Binding-site contacts:
Ligand atom CG2 contacts residue GRG1 of chain 1.Y at 3.9 Å.
Ligand atom CD2 contacts residue HIS121 of chain 1.D at 4.2 Å.
Ligand atom CG2 contacts residue LEU320 of chain 1.D at 4.1 Å (hydrophobic).
Ligand atom CA contacts residue GER1 of chain 1.OA at 3.0 Å.
Ligand atom CD1 contacts residue ALA123 of chain 1.D at 4.1 Å (hydrophobic).
Ligand atom C contacts residue TYR166 of chain 1.C at 4.0 Å (hydrophobic).
Ligand atom CD1 contacts residue MET124 of chain 1.D at 3.8 Å (hydrophobic).
Ligand atom CA contacts residue ARG173 of chain 1.D at 3.9 Å.
Ligand atom CG2 contacts residue GER1 of chain 1.OA at 3.9 Å.
Ligand atom O contacts residue GER1 of chain 1.OA at 4.2 Å.
Ligand atom C contacts residue ARG173 of chain 1.D at 3.6 Å.
Ligand atom O contacts residue TYR166 of chain 1.C at 3.7 Å.
Ligand atom CG1 contacts residue GER1 of chain 1.OA at 3.8 Å.
Ligand atom CD1 contacts residue PHE53 of chain 1.D at 4.3 Å (hydrophobic).
Ligand atom SG contacts residue LEU43 of chain 1.D at 4.1 Å.
Ligand atom C contacts residue TYR166 of chain 1.C at 3.7 Å (hydrophobic).
Ligand atom OXT contacts residue TYR166 of chain 1.C at 4.0 Å.
Ligand atom N contacts residue GER1 of chain 1.OA at 3.1 Å.
Ligand atom O contacts residue GLN167 of chain 1.C at 3.3 Å (h-bond).
Ligand atom O contacts residue ARG173 of chain 1.D at 2.7 Å (salt-bridge).
Ligand atom C contacts residue GER1 of chain 1.OA at 3.3 Å.
Ligand atom CD1 contacts residue THR49 of chain 1.D at 4.1 Å.
Ligand atom CB contacts residue LEU43 of chain 1.D at 3.9 Å (hydrophobic).
Ligand atom O contacts residue TYR166 of chain 1.C at 4.2 Å.
Ligand atom N contacts residue GER1 of chain 1.OA at 3.6 Å.
Ligand atom CD2 contacts residue ARG173 of chain 1.D at 3.9 Å.
Ligand atom CD1 contacts residue LEU320 of chain 1.D at 3.5 Å (hydrophobic).
Ligand atom CD1 contacts residue GRG1 of chain 1.Y at 4.2 Å.
Ligand atom N contacts residue ARG173 of chain 1.D at 4.2 Å.
Ligand atom O contacts residue GRG1 of chain 1.Y at 3.9 Å.
Ligand atom CB contacts residue GER1 of chain 1.OA at 2.9 Å.
Ligand atom CD2 contacts residue PHE174 of chain 1.D at 4.1 Å (hydrophobic).
Ligand atom CD2 contacts residue ALA123 of chain 1.D at 4.1 Å (hydrophobic).
Ligand atom N contacts residue TYR166 of chain 1.C at 4.1 Å.
Ligand atom CA contacts residue GER1 of chain 1.OA at 4.1 Å.
Ligand atom O contacts residue TYR166 of chain 1.C at 3.8 Å.
Ligand atom CG1 contacts residue LEU320 of chain 1.D at 3.8 Å (hydrophobic).
Ligand atom CG2 contacts residue LEU320 of chain 1.D at 4.1 Å (hydrophobic).
Ligand atom SG contacts residue GER1 of chain 1.OA at 1.8 Å.
Ligand atom CA contacts residue TYR166 of chain 1.C at 4.2 Å (hydrophobic).

The protein below binds the small molecule below.
Small molecule (SMILES): CC[C@H](C)[C@H](NC(=O)[C@@H](NC(=O)[C@@H](N)CS)C(C)C)C(=O)N[C@@H](CC(C)C)C(=O)O

Sequence of chain 1.D:
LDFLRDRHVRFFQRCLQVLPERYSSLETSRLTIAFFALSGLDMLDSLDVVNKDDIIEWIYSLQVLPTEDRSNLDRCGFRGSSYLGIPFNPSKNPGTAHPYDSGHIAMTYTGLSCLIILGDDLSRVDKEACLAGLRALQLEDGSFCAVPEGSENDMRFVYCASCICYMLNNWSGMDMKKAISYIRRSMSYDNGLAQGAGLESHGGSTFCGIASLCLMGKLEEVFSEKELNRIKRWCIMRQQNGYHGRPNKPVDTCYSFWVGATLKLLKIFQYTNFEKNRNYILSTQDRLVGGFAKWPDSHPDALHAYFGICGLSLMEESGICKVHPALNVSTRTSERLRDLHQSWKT

Sequence of chain 1.C:
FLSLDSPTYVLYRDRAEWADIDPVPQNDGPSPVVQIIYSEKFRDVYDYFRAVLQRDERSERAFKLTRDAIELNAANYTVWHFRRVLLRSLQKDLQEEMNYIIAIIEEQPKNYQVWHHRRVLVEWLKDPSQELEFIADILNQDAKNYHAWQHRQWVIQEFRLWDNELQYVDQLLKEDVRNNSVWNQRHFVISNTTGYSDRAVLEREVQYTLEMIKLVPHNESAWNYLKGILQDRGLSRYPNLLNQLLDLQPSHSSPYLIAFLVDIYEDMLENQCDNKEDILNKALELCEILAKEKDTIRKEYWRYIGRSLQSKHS